Sequence of chain 59.D:
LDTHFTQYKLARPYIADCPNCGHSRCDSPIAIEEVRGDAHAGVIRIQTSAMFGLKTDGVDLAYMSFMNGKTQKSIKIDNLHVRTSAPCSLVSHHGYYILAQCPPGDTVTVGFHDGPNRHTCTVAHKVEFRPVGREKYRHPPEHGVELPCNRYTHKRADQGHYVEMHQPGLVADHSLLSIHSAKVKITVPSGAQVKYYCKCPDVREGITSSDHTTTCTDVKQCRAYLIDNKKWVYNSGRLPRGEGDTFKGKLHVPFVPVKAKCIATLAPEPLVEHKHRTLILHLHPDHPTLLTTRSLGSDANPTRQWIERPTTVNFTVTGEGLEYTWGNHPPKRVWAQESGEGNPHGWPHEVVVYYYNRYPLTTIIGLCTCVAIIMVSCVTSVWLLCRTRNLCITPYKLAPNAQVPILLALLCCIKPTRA

The protein below binds the small molecule below.
Small molecule (SMILES): O=C(O)[C@@H]1O[C@H](O[C@H]2[C@@H](OS(=O)(=O)O)O[C@@H](O)[C@H](NS(=O)(=O)O)[C@H]2O)[C@@H](OS(=O)(=O)O)[C@H](O)[C@@H]1O

Sequence of chain 59.F:
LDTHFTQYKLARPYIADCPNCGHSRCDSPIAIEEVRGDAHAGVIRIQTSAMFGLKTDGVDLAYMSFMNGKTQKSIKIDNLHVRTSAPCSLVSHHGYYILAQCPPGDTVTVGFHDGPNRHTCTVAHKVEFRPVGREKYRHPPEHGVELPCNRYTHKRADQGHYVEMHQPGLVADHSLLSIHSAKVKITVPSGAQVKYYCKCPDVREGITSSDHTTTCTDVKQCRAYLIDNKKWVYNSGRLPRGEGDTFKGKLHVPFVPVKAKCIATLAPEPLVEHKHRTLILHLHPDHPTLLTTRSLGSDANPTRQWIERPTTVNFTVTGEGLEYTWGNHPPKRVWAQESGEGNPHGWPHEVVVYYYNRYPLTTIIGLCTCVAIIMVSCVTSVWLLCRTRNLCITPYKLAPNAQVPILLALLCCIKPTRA

Binding-site contacts:
Ligand atom OAF contacts residue HIS82 of chain 59.D at 3.2 Å (h-bond).
Ligand atom OBC contacts residue HIS82 of chain 59.F at 3.2 Å (h-bond).
Ligand atom O4 contacts residue ASN80 of chain 59.D at 3.1 Å (h-bond).
Ligand atom C3 contacts residue HIS82 of chain 59.D at 4.3 Å.
Ligand atom SAG contacts residue HIS114 of chain 59.H at 4.1 Å.
Ligand atom OBI contacts residue HIS114 of chain 59.F at 3.0 Å (h-bond).
Ligand atom O5 contacts residue HIS82 of chain 59.H at 3.2 Å (h-bond).
Ligand atom OBE contacts residue HIS82 of chain 59.F at 2.9 Å (h-bond).
Ligand atom N2 contacts residue HIS114 of chain 59.H at 4.1 Å.
Ligand atom C6 contacts residue ASN80 of chain 59.D at 3.8 Å.
Ligand atom SBB contacts residue HIS82 of chain 59.F at 3.5 Å (h-bond).
Ligand atom O2 contacts residue HIS82 of chain 59.F at 4.0 Å.
Ligand atom OBA contacts residue HIS82 of chain 59.D at 4.3 Å.
Ligand atom SAG contacts residue HIS82 of chain 59.D at 3.7 Å.
Ligand atom OAH contacts residue HIS82 of chain 59.D at 3.1 Å (h-bond).
Ligand atom SAG contacts residue ASN80 of chain 59.D at 4.3 Å.
Ligand atom SBG contacts residue HIS82 of chain 59.F at 4.0 Å.
Ligand atom O3 contacts residue HIS114 of chain 59.D at 3.3 Å (h-bond).
Ligand atom OBA contacts residue HIS114 of chain 59.D at 3.0 Å (h-bond).
Ligand atom OBH contacts residue HIS114 of chain 59.F at 3.1 Å (h-bond).
Ligand atom OBF contacts residue HIS82 of chain 59.F at 3.9 Å.
Ligand atom C5 contacts residue HIS82 of chain 59.H at 4.0 Å.
Ligand atom O1 contacts residue HIS114 of chain 59.H at 2.8 Å (h-bond).
Ligand atom OBI contacts residue HIS82 of chain 59.F at 2.9 Å.
Ligand atom SBB contacts residue HIS114 of chain 59.D at 4.2 Å.
Ligand atom O1 contacts residue HIS82 of chain 59.H at 3.6 Å.
Ligand atom OAB contacts residue ARG119 of chain 59.H at 3.5 Å.
Ligand atom O3 contacts residue HIS82 of chain 59.D at 3.9 Å.
Ligand atom OAH contacts residue ASN80 of chain 59.D at 3.2 Å (h-bond).
Ligand atom OAF contacts residue HIS114 of chain 59.H at 4.1 Å.
Ligand atom O6B contacts residue ASN80 of chain 59.D at 3.0 Å (h-bond).
Ligand atom C1 contacts residue HIS82 of chain 59.H at 3.7 Å.
Ligand atom C4 contacts residue ASN80 of chain 59.D at 4.0 Å.
Ligand atom SBG contacts residue HIS114 of chain 59.F at 3.5 Å (h-bond).
Ligand atom O4 contacts residue HIS114 of chain 59.D at 3.6 Å.
Ligand atom OBC contacts residue HIS114 of chain 59.D at 4.1 Å.
Ligand atom C1 contacts residue HIS114 of chain 59.H at 3.5 Å.
Ligand atom OAB contacts residue HIS114 of chain 59.H at 3.3 Å.
Ligand atom C2 contacts residue HIS82 of chain 59.D at 4.2 Å.
Ligand atom OBF contacts residue HIS114 of chain 59.F at 3.9 Å.

Sequence of chain 59.H:
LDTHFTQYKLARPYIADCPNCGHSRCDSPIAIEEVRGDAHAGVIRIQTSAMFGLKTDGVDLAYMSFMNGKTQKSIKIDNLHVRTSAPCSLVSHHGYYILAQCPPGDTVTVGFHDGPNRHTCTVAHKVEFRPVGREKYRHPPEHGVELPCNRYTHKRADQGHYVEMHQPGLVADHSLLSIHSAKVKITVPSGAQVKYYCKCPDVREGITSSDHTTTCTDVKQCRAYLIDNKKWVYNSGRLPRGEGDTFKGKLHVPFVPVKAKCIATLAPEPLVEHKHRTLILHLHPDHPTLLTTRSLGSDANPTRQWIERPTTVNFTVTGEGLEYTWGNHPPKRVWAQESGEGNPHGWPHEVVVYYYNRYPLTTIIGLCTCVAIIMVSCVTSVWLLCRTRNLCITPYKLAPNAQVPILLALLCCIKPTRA